Binding-site contacts:
Ligand atom N18 contacts residue GLU182 of chain 1.A at 3.0 Å (salt-bridge).
Ligand atom C06 contacts residue PRO87 of chain 1.B at 3.5 Å (hydrophobic).
Ligand atom C26 contacts residue GLY142 of chain 1.B at 3.6 Å.
Ligand atom C26 contacts residue GLY111 of chain 1.B at 3.2 Å.
Ligand atom C17 contacts residue GLU182 of chain 1.A at 3.4 Å.
Ligand atom C23 contacts residue GLU182 of chain 1.A at 3.5 Å.
Ligand atom C12 contacts residue ASN141 of chain 1.B at 3.6 Å.
Ligand atom N03 contacts residue TYR138 of chain 1.B at 2.7 Å (h-bond).
Ligand atom N04 contacts residue LEU140 of chain 1.B at 2.9 Å (h-bond).
Ligand atom C28 contacts residue PRO87 of chain 1.B at 3.5 Å (hydrophobic).
Ligand atom C12 contacts residue LEU140 of chain 1.B at 3.3 Å (hydrophobic).
Ligand atom C28 contacts residue THR86 of chain 1.B at 3.6 Å.
Ligand atom C25 contacts residue TYR113 of chain 1.B at 3.3 Å (hydrophobic).
Ligand atom C10 contacts residue GLY142 of chain 1.B at 3.6 Å.
Ligand atom C02 contacts residue TYR138 of chain 1.B at 3.7 Å (hydrophobic).
Ligand atom C26 contacts residue ARG112 of chain 1.B at 3.6 Å.
Ligand atom C08 contacts residue PRO85 of chain 1.B at 3.3 Å (hydrophobic).
Ligand atom C13 contacts residue TYR113 of chain 1.B at 3.5 Å (hydrophobic).
Ligand atom C08 contacts residue GLY142 of chain 1.B at 3.7 Å.
Ligand atom C16 contacts residue GLU114 of chain 1.B at 3.7 Å.
Ligand atom C27 contacts residue PRO87 of chain 1.B at 3.7 Å (hydrophobic).
Ligand atom C14 contacts residue VAL139 of chain 1.B at 3.7 Å (hydrophobic).
Ligand atom N01 contacts residue GLY136 of chain 1.B at 3.2 Å (h-bond).
Ligand atom C25 contacts residue ARG112 of chain 1.B at 3.7 Å.
Ligand atom N01 contacts residue ILE135 of chain 1.B at 3.1 Å (h-bond).
Ligand atom C05 contacts residue PRO87 of chain 1.B at 3.7 Å (hydrophobic).
Ligand atom C12 contacts residue TYR113 of chain 1.B at 3.4 Å (hydrophobic).
Ligand atom N04 contacts residue TYR138 of chain 1.B at 3.6 Å.
Ligand atom C09 contacts residue GLY143 of chain 1.B at 3.7 Å.
Ligand atom N11 contacts residue GLY142 of chain 1.B at 3.6 Å.
Ligand atom C08 contacts residue GLY143 of chain 1.B at 3.5 Å.
Ligand atom C07 contacts residue PRO85 of chain 1.B at 3.5 Å (hydrophobic).
Ligand atom C09 contacts residue GLY142 of chain 1.B at 3.6 Å.
Ligand atom C17 contacts residue GLU114 of chain 1.B at 3.4 Å.
Ligand atom C25 contacts residue GLY142 of chain 1.B at 3.7 Å.
Ligand atom C14 contacts residue ARG156 of chain 1.A at 3.6 Å.
Ligand atom N01 contacts residue SER134 of chain 1.B at 3.0 Å (h-bond).
Ligand atom N03 contacts residue LEU140 of chain 1.B at 3.5 Å (h-bond).
Ligand atom C07 contacts residue THR86 of chain 1.B at 3.6 Å.
Ligand atom C22 contacts residue GLU182 of chain 1.A at 3.2 Å.

Sequence of chain 1.B:
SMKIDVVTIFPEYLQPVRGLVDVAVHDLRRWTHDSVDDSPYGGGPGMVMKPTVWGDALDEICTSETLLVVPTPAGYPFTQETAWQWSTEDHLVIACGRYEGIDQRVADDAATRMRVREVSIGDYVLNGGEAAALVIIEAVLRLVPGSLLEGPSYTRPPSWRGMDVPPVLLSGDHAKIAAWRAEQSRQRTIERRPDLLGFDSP

Sequence of chain 1.A:
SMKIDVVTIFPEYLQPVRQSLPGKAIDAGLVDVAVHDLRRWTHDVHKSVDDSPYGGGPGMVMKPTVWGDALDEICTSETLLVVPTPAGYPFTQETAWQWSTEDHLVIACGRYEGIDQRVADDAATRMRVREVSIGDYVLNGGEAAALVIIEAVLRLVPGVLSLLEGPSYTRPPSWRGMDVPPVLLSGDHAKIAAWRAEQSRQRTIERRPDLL

This small molecule binds to this protein.
Small molecule (SMILES): Nc1cc(-c2ccc3ccn(Cc4ccc(CN5CCCC5)cc4)c3c2)n[nH]1